Binding-site contacts:
Ligand atom O01 contacts residue GLU170 of chain 1.A at 3.0 Å (salt-bridge).
Ligand atom C23 contacts residue YL71 of chain 1.C at 0.1 Å.
Ligand atom O01 contacts residue YL71 of chain 1.C at 0.1 Å (h-bond).
Ligand atom N15 contacts residue YL71 of chain 1.C at 0.0 Å (h-bond).
Ligand atom O21 contacts residue YL71 of chain 1.C at 0.1 Å (h-bond).
Ligand atom C05 contacts residue YL71 of chain 1.C at 0.1 Å.
Ligand atom O20 contacts residue YL71 of chain 1.C at 1.4 Å.
Ligand atom F26 contacts residue YL71 of chain 1.C at 0.1 Å.
Ligand atom C09 contacts residue YL71 of chain 1.C at 0.1 Å.
Ligand atom C11 contacts residue CYS149 of chain 1.A at 2.7 Å (hydrophobic).
Ligand atom C12 contacts residue YL71 of chain 1.C at 0.2 Å.
Ligand atom C13 contacts residue YL71 of chain 1.C at 0.1 Å.
Ligand atom O20 contacts residue CYS149 of chain 1.A at 2.6 Å (h-bond).
Ligand atom C14 contacts residue YL71 of chain 1.C at 0.1 Å.
Ligand atom N03 contacts residue GLN193 of chain 1.A at 2.8 Å (h-bond).
Ligand atom C30 contacts residue YL71 of chain 1.C at 0.0 Å.
Ligand atom C08 contacts residue YL71 of chain 1.C at 0.1 Å.
Ligand atom O18 contacts residue YL71 of chain 1.C at 0.1 Å (h-bond).
Ligand atom C16 contacts residue YL71 of chain 1.C at 0.1 Å.
Ligand atom C06 contacts residue YL71 of chain 1.C at 0.1 Å.
Ligand atom C17 contacts residue YL71 of chain 1.C at 0.1 Å.
Ligand atom C28 contacts residue YL71 of chain 1.C at 0.0 Å.
Ligand atom C04 contacts residue YL71 of chain 1.C at 0.1 Å.
Ligand atom O22 contacts residue YL71 of chain 1.C at 0.1 Å (h-bond).
Ligand atom C27 contacts residue YL71 of chain 1.C at 0.1 Å.
Ligand atom C29 contacts residue YL71 of chain 1.C at 0.0 Å.
Ligand atom C25 contacts residue YL71 of chain 1.C at 0.1 Å.
Ligand atom C11 contacts residue YL71 of chain 1.C at 0.1 Å.
Ligand atom C19 contacts residue CYS149 of chain 1.A at 1.8 Å (hydrophobic).
Ligand atom O18 contacts residue HIS167 of chain 1.A at 2.8 Å (h-bond).
Ligand atom C07 contacts residue YL71 of chain 1.C at 0.0 Å.
Ligand atom N15 contacts residue GLU170 of chain 1.A at 2.9 Å (salt-bridge).
Ligand atom N10 contacts residue YL71 of chain 1.C at 0.1 Å (h-bond).
Ligand atom C02 contacts residue YL71 of chain 1.C at 0.1 Å.
Ligand atom N03 contacts residue YL71 of chain 1.C at 0.1 Å (h-bond).
Ligand atom C19 contacts residue YL71 of chain 1.C at 0.1 Å.
Ligand atom N10 contacts residue CYS149 of chain 1.A at 2.9 Å (h-bond).
Ligand atom C24 contacts residue YL71 of chain 1.C at 0.0 Å.
Ligand atom O20 contacts residue HIS45 of chain 1.A at 3.0 Å (h-bond).
Ligand atom N10 contacts residue HIS168 of chain 1.A at 3.0 Å (h-bond).

Sequence of chain 1.A:
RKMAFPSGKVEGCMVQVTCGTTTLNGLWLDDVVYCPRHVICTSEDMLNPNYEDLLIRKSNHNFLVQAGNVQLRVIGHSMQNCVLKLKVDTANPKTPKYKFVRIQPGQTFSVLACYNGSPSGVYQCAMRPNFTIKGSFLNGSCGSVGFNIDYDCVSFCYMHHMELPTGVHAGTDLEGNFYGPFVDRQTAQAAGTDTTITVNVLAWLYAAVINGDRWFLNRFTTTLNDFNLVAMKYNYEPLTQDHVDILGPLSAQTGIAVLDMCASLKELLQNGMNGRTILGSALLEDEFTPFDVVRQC

This small molecule binds to this protein.
Small molecule (SMILES): CC(C)C[C@H](NC(=O)OCc1ccccc1F)C(=O)N[C@@H](C[C@@H]1CC=NC1=O)C(O)S(=O)(=O)O